Sequence of chain 1.A:
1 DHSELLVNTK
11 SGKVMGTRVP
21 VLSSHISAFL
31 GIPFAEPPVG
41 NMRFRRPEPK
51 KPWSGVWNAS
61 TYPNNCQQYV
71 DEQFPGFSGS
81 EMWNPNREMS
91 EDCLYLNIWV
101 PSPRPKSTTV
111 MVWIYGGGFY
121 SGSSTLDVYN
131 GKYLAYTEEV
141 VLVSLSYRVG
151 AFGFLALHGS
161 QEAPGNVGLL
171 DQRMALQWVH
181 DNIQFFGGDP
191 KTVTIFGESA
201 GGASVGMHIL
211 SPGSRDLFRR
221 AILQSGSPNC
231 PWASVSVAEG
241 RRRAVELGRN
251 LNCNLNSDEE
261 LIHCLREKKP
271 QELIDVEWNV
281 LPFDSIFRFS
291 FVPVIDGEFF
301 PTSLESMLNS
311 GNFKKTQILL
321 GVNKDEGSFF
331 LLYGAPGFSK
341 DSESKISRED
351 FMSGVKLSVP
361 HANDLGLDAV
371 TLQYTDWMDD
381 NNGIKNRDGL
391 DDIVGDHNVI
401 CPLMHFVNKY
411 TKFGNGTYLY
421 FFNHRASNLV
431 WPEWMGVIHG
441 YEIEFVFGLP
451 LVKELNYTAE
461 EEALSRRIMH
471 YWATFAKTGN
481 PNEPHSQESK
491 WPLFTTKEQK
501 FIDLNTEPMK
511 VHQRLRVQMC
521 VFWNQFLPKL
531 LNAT

Binding-site contacts:
Ligand atom N2 contacts residue ASN456 of chain 1.A at 3.0 Å (h-bond).
Ligand atom C8 contacts residue LEU455 of chain 1.A at 3.9 Å (hydrophobic).
Ligand atom C5 contacts residue ASN456 of chain 1.A at 3.8 Å.
Ligand atom C7 contacts residue GLU454 of chain 1.A at 3.8 Å.
Ligand atom C1 contacts residue ASN456 of chain 1.A at 1.5 Å.
Ligand atom C2 contacts residue ASN456 of chain 1.A at 2.5 Å.
Ligand atom C3 contacts residue ASN456 of chain 1.A at 3.9 Å.
Ligand atom C8 contacts residue GLU454 of chain 1.A at 3.5 Å.
Ligand atom O5 contacts residue ASN456 of chain 1.A at 2.5 Å (h-bond).
Ligand atom C1 contacts residue GLU454 of chain 1.A at 4.3 Å.
Ligand atom O7 contacts residue ASN456 of chain 1.A at 3.5 Å (h-bond).
Ligand atom N2 contacts residue GLU454 of chain 1.A at 3.8 Å.
Ligand atom C7 contacts residue ASN456 of chain 1.A at 3.4 Å.
Ligand atom C4 contacts residue ASN456 of chain 1.A at 4.4 Å.

The protein below binds the small molecule below.
Small molecule (SMILES): CC(=O)N[C@@H]1[C@@H](O)[C@H](O)[C@@H](CO)O[C@H]1O